Binding-site contacts:
Ligand atom C10 contacts residue MES1 of chain 1.JA at 3.7 Å.
Ligand atom C11 contacts residue THR1 of chain 1.K at 2.5 Å.
Ligand atom O13 contacts residue THR21 of chain 1.K at 3.0 Å (h-bond).
Ligand atom C51 contacts residue ASP126 of chain 1.L at 3.5 Å.
Ligand atom C12 contacts residue MG1 of chain 1.IA at 3.5 Å.
Ligand atom C23 contacts residue GLY47 of chain 1.K at 3.6 Å.
Ligand atom C12 contacts residue MES1 of chain 1.JA at 3.1 Å.
Ligand atom C56 contacts residue PRO127 of chain 1.L at 3.7 Å (hydrophobic).
Ligand atom C11 contacts residue ARG19 of chain 1.K at 3.3 Å.
Ligand atom O13 contacts residue MG1 of chain 1.IA at 3.1 Å.
Ligand atom C10 contacts residue TYR170 of chain 1.K at 3.5 Å (hydrophobic).
Ligand atom C3 contacts residue ALA49 of chain 1.K at 3.6 Å (hydrophobic).
Ligand atom N28 contacts residue ASP126 of chain 1.L at 3.4 Å (salt-bridge).
Ligand atom C7 contacts residue GLY47 of chain 1.K at 3.5 Å.
Ligand atom O49 contacts residue THR21 of chain 1.K at 2.9 Å (h-bond).
Ligand atom C8 contacts residue THR1 of chain 1.K at 2.3 Å.
Ligand atom C4 contacts residue ALA49 of chain 1.K at 3.4 Å (hydrophobic).
Ligand atom C57 contacts residue PRO127 of chain 1.L at 3.7 Å (hydrophobic).
Ligand atom O21 contacts residue GLY47 of chain 1.K at 3.0 Å (h-bond).
Ligand atom C7 contacts residue THR1 of chain 1.K at 2.5 Å.
Ligand atom C10 contacts residue THR1 of chain 1.K at 1.5 Å.
Ligand atom C8 contacts residue GLY47 of chain 1.K at 3.7 Å.
Ligand atom O61 contacts residue ALA22 of chain 1.K at 3.4 Å.
Ligand atom O21 contacts residue THR1 of chain 1.K at 2.3 Å (h-bond).
Ligand atom O39 contacts residue ALA49 of chain 1.K at 3.0 Å (h-bond).
Ligand atom N22 contacts residue GLY47 of chain 1.K at 2.8 Å (h-bond).
Ligand atom C12 contacts residue THR1 of chain 1.K at 2.5 Å.
Ligand atom O21 contacts residue MES1 of chain 1.JA at 2.8 Å (h-bond).
Ligand atom C42 contacts residue GLY48 of chain 1.K at 3.6 Å.
Ligand atom C11 contacts residue TYR170 of chain 1.K at 3.2 Å (hydrophobic).
Ligand atom C24 contacts residue GLY47 of chain 1.K at 3.4 Å.
Ligand atom O13 contacts residue THR1 of chain 1.K at 3.6 Å.
Ligand atom C27 contacts residue THR21 of chain 1.K at 3.4 Å.
Ligand atom C26 contacts residue THR21 of chain 1.K at 3.6 Å.
Ligand atom C9 contacts residue LYS33 of chain 1.K at 3.6 Å.
Ligand atom C9 contacts residue THR1 of chain 1.K at 1.4 Å.
Ligand atom O49 contacts residue ALA20 of chain 1.K at 3.3 Å.
Ligand atom N22 contacts residue THR1 of chain 1.K at 3.6 Å.
Ligand atom C8 contacts residue LYS33 of chain 1.K at 3.7 Å.
Ligand atom N25 contacts residue THR21 of chain 1.K at 2.8 Å (h-bond).

A protein and the small-molecule ligand that binds it are described below.
Small molecule (SMILES): COc1ccc(C[C@H](NC(=O)[C@H](C)NC(=O)C2=CC3=CCC=CC3=C2C)C(=O)N[C@@H](Cc2ccccc2)[C@@H](O)[C@H](C)CO)cc1

Sequence of chain 1.K:
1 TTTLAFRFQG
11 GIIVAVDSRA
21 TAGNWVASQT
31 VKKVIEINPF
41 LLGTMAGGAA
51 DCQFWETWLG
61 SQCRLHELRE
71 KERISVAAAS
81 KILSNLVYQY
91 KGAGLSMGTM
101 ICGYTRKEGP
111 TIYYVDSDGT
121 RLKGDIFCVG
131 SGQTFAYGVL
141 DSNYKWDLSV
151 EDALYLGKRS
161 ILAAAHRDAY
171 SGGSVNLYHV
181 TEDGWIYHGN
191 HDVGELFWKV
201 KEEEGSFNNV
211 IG

Sequence of chain 1.L:
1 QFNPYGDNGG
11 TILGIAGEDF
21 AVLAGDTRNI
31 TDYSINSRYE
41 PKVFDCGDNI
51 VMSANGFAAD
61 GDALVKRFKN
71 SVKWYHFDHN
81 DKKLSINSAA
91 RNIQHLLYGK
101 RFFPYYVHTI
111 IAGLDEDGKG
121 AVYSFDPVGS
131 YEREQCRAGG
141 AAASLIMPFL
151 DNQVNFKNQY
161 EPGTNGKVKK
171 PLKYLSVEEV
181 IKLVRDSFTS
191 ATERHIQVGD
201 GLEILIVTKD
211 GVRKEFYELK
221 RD